Binding-site contacts:
Ligand atom C7 contacts residue ASN223 of chain 1.E at 3.7 Å.
Ligand atom C2 contacts residue ASN223 of chain 1.E at 2.4 Å.
Ligand atom O5 contacts residue TYR288 of chain 1.E at 4.5 Å.
Ligand atom O4 contacts residue TYR288 of chain 1.E at 4.0 Å.
Ligand atom C3 contacts residue TYR288 of chain 1.E at 4.5 Å (hydrophobic).
Ligand atom C8 contacts residue ILE290 of chain 1.E at 3.6 Å (hydrophobic).
Ligand atom C1 contacts residue ASN223 of chain 1.E at 1.4 Å.
Ligand atom C5 contacts residue TYR288 of chain 1.E at 3.5 Å (hydrophobic).
Ligand atom C5 contacts residue ASN223 of chain 1.E at 3.7 Å.
Ligand atom N2 contacts residue ASN223 of chain 1.E at 2.9 Å (h-bond).
Ligand atom C4 contacts residue ASN223 of chain 1.E at 4.2 Å.
Ligand atom O7 contacts residue ASN223 of chain 1.E at 4.1 Å.
Ligand atom C6 contacts residue TYR288 of chain 1.E at 3.6 Å (hydrophobic).
Ligand atom O5 contacts residue ASN223 of chain 1.E at 2.4 Å (h-bond).
Ligand atom N2 contacts residue ILE290 of chain 1.E at 4.0 Å.
Ligand atom C7 contacts residue ILE290 of chain 1.E at 4.2 Å (hydrophobic).
Ligand atom C3 contacts residue ASN223 of chain 1.E at 3.8 Å.
Ligand atom C4 contacts residue TYR288 of chain 1.E at 4.3 Å (hydrophobic).
Ligand atom O6 contacts residue TYR288 of chain 1.E at 4.5 Å.

A protein and the small-molecule ligand that binds it are described below.
Small molecule (SMILES): CC(=O)N[C@@H]1[C@@H](O)[C@H](O)[C@@H](CO)O[C@H]1O

Sequence of chain 1.E:
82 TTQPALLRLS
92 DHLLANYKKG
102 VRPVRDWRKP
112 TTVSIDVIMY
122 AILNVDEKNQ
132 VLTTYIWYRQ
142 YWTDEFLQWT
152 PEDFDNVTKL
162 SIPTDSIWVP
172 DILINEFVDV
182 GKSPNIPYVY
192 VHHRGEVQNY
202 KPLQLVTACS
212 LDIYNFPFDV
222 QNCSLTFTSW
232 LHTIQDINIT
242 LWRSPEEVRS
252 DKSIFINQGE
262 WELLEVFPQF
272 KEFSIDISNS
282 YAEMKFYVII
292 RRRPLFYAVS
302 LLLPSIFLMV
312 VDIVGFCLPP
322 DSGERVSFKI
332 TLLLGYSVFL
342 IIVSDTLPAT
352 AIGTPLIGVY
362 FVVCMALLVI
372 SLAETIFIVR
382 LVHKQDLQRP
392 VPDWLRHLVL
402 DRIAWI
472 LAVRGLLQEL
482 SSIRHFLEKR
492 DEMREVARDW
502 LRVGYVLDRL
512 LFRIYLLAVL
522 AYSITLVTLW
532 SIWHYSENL